Binding-site contacts:
Ligand atom C4 contacts residue TRP43 of chain 1.B at 4.3 Å (hydrophobic).
Ligand atom C6 contacts residue TRP43 of chain 1.B at 4.3 Å (hydrophobic).
Ligand atom O5 contacts residue TRP43 of chain 1.B at 4.0 Å.
Ligand atom O6 contacts residue ALA49 of chain 1.B at 4.1 Å.
Ligand atom O4 contacts residue ALA49 of chain 1.B at 3.4 Å.
Ligand atom C6 contacts residue ARG39 of chain 1.B at 4.3 Å.
Ligand atom C4 contacts residue ALA49 of chain 1.B at 4.0 Å (hydrophobic).
Ligand atom O3 contacts residue TRP43 of chain 1.B at 4.0 Å.
Ligand atom C2 contacts residue TRP43 of chain 1.B at 4.2 Å (hydrophobic).
Ligand atom O6 contacts residue TYR50 of chain 1.B at 3.5 Å (h-bond).
Ligand atom C1 contacts residue TRP43 of chain 1.B at 4.4 Å (hydrophobic).
Ligand atom O6 contacts residue ARG39 of chain 1.B at 3.5 Å (salt-bridge).

Sequence of chain 1.B:
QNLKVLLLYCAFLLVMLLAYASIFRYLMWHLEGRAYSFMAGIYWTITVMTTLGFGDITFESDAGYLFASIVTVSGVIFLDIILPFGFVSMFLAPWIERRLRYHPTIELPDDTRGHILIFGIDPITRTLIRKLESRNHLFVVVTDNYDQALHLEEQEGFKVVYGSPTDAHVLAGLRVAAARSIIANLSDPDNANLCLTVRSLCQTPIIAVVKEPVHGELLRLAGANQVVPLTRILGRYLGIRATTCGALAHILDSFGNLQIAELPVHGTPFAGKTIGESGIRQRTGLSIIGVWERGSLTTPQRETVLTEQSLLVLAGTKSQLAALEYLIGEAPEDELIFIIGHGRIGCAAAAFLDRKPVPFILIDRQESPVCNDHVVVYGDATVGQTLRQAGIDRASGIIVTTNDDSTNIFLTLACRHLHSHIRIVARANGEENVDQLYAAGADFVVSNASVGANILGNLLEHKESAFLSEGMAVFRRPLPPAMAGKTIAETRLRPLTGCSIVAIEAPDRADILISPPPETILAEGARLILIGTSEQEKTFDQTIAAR

A protein and the small-molecule ligand that binds it are described below.
Small molecule (SMILES): OC[C@H]1O[C@H](O)[C@H](O)[C@@H](O)[C@@H]1O